Binding-site contacts:
Ligand atom O6 contacts residue ARG347 of chain 1.A at 3.7 Å.
Ligand atom O5 contacts residue ASN335 of chain 1.A at 2.4 Å (h-bond).
Ligand atom C8 contacts residue VAL336 of chain 1.A at 4.5 Å (hydrophobic).
Ligand atom C3 contacts residue ASN335 of chain 1.A at 3.8 Å.
Ligand atom C2 contacts residue ASN335 of chain 1.A at 2.4 Å.
Ligand atom C7 contacts residue ASN335 of chain 1.A at 3.5 Å.
Ligand atom O7 contacts residue ASN335 of chain 1.A at 3.8 Å.
Ligand atom C7 contacts residue ASN331 of chain 1.A at 4.2 Å.
Ligand atom O7 contacts residue ASN331 of chain 1.A at 3.6 Å.
Ligand atom C4 contacts residue ASN335 of chain 1.A at 4.3 Å.
Ligand atom O5 contacts residue ARG347 of chain 1.A at 4.2 Å.
Ligand atom C5 contacts residue ASN335 of chain 1.A at 3.7 Å.
Ligand atom O6 contacts residue ASN335 of chain 1.A at 4.2 Å.
Ligand atom N2 contacts residue ASN335 of chain 1.A at 2.8 Å (h-bond).
Ligand atom C6 contacts residue ARG347 of chain 1.A at 4.1 Å.
Ligand atom C1 contacts residue ASN335 of chain 1.A at 1.4 Å.

The protein below binds the small molecule below.
Small molecule (SMILES): CC(=O)N[C@H]1[C@H](O[C@H]2[C@H](O)[C@@H](NC(C)=O)CO[C@@H]2CO)O[C@H](CO)[C@@H](O)[C@@H]1O

Sequence of chain 1.A:
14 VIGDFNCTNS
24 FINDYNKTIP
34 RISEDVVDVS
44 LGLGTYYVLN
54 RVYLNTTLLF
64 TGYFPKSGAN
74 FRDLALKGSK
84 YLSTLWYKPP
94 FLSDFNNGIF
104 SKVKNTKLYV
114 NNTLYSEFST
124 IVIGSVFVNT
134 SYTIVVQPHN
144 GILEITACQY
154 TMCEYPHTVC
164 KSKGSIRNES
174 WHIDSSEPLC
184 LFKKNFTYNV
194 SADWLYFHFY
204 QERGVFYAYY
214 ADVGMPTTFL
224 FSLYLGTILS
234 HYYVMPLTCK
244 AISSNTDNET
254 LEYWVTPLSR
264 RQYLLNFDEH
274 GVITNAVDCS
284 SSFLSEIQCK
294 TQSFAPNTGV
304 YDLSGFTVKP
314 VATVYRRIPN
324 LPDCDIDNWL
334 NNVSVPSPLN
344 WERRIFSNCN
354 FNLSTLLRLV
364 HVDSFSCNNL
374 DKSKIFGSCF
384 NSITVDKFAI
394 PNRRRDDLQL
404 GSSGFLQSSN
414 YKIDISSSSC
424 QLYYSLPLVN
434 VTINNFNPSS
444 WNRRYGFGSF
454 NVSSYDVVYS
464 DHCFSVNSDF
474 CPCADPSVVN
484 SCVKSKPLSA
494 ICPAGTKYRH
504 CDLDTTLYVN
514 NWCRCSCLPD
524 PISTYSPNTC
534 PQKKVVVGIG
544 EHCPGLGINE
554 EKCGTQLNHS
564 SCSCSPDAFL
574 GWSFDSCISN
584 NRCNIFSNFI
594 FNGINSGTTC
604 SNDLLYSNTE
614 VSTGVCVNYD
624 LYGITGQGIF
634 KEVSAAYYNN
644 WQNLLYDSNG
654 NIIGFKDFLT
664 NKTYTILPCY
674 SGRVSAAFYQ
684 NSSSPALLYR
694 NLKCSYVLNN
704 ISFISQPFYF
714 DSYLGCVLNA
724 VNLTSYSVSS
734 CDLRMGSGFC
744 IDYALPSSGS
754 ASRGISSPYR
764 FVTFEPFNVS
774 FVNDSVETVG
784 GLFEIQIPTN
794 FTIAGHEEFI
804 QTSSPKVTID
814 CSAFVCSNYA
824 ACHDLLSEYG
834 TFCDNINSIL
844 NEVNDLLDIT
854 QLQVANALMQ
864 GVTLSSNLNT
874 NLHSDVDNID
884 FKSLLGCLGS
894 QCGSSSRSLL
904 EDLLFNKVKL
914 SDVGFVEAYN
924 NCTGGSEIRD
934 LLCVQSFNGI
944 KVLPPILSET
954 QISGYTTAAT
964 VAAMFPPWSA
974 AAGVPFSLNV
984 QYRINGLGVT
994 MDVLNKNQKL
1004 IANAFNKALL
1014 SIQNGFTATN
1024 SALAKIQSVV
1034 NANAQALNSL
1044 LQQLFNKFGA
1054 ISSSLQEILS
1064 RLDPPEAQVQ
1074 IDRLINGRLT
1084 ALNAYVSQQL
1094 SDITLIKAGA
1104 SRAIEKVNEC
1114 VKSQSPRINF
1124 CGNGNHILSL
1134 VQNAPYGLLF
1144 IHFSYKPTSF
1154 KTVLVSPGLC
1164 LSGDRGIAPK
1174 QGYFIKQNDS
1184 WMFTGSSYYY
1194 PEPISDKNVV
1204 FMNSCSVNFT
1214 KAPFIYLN